Sequence of chain 1.A:
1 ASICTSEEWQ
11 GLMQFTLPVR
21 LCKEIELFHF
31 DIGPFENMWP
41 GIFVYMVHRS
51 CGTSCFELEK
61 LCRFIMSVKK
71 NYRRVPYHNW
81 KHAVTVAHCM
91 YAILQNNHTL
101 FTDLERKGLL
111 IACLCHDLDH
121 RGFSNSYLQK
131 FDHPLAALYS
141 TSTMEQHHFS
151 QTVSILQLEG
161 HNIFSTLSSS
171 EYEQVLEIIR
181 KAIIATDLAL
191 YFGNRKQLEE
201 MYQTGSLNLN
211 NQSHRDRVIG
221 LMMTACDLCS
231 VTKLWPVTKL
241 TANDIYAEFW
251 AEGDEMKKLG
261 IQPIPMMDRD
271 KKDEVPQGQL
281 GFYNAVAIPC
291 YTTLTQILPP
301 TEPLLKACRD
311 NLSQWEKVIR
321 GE

Binding-site contacts:
Ligand atom CAJ contacts residue MET266 of chain 1.A at 3.8 Å (hydrophobic).
Ligand atom NAO contacts residue TYR246 of chain 1.A at 2.8 Å (h-bond).
Ligand atom NAL contacts residue ILE245 of chain 1.A at 3.8 Å.
Ligand atom NAO contacts residue GLY278 of chain 1.A at 3.6 Å.
Ligand atom CAJ contacts residue PHE249 of chain 1.A at 3.7 Å (hydrophobic).
Ligand atom CAT contacts residue MET266 of chain 1.A at 3.7 Å (hydrophobic).
Ligand atom CAA contacts residue GLN279 of chain 1.A at 3.6 Å.
Ligand atom NAZ contacts residue GLY278 of chain 1.A at 3.8 Å.
Ligand atom CAV contacts residue MET266 of chain 1.A at 3.7 Å (hydrophobic).
Ligand atom CAR contacts residue PHE282 of chain 1.A at 3.6 Å (hydrophobic).
Ligand atom CAA contacts residue ILE245 of chain 1.A at 3.7 Å (hydrophobic).
Ligand atom CAI contacts residue ILE245 of chain 1.A at 3.4 Å (hydrophobic).
Ligand atom CAE contacts residue PRO265 of chain 1.A at 3.8 Å (hydrophobic).
Ligand atom CAX contacts residue GLY278 of chain 1.A at 3.4 Å.
Ligand atom NAM contacts residue PRO265 of chain 1.A at 3.4 Å.
Ligand atom CAK contacts residue TYR246 of chain 1.A at 3.8 Å (hydrophobic).
Ligand atom CAK contacts residue PHE282 of chain 1.A at 3.7 Å (hydrophobic).
Ligand atom CAQ contacts residue PHE282 of chain 1.A at 3.5 Å (hydrophobic).
Ligand atom NAP contacts residue GLN279 of chain 1.A at 3.1 Å (h-bond).
Ligand atom CAV contacts residue GLY278 of chain 1.A at 3.7 Å.
Ligand atom CAE contacts residue GLU274 of chain 1.A at 3.8 Å.
Ligand atom NAN contacts residue PHE249 of chain 1.A at 3.6 Å.
Ligand atom CAF contacts residue MET266 of chain 1.A at 3.8 Å (hydrophobic).
Ligand atom NAZ contacts residue MET266 of chain 1.A at 3.7 Å.
Ligand atom NBA contacts residue PHE282 of chain 1.A at 3.6 Å.
Ligand atom CAY contacts residue PHE282 of chain 1.A at 3.6 Å (hydrophobic).
Ligand atom CAQ contacts residue ILE245 of chain 1.A at 3.2 Å (hydrophobic).
Ligand atom CAJ contacts residue GLN279 of chain 1.A at 3.8 Å.
Ligand atom CAJ contacts residue TYR246 of chain 1.A at 3.5 Å (hydrophobic).
Ligand atom CAF contacts residue TYR246 of chain 1.A at 3.6 Å (hydrophobic).
Ligand atom NAL contacts residue PHE282 of chain 1.A at 3.6 Å.
Ligand atom CAT contacts residue TYR246 of chain 1.A at 3.6 Å (hydrophobic).
Ligand atom CAI contacts residue PHE282 of chain 1.A at 3.7 Å (hydrophobic).
Ligand atom CAT contacts residue GLY278 of chain 1.A at 3.7 Å.
Ligand atom CAW contacts residue GLY278 of chain 1.A at 3.6 Å.
Ligand atom NAL contacts residue LEU228 of chain 1.A at 3.6 Å.
Ligand atom CAU contacts residue MET266 of chain 1.A at 3.8 Å (hydrophobic).
Ligand atom NAM contacts residue MET266 of chain 1.A at 3.8 Å.
Ligand atom NBA contacts residue ILE245 of chain 1.A at 3.6 Å.
Ligand atom CAA contacts residue VAL231 of chain 1.A at 3.6 Å (hydrophobic).

This small molecule binds to this protein.
Small molecule (SMILES): Cc1ncc(C)n2nc(CCc3nc4c5cccnc5ccc4n3C)nc12